Sequence of chain 2.E:
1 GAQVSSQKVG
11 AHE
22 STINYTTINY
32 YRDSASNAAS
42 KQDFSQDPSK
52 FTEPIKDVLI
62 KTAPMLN

Binding-site contacts:
Ligand atom O contacts residue VAL4 of chain 2.E at 2.8 Å (h-bond).
Ligand atom C contacts residue GLN3 of chain 2.E at 3.5 Å.
Ligand atom C contacts residue GLY1 of chain 2.E at 3.6 Å.
Ligand atom CG2 contacts residue GLN3 of chain 2.E at 4.0 Å.
Ligand atom O contacts residue GLN3 of chain 2.E at 3.5 Å (h-bond).
Ligand atom O contacts residue SER6 of chain 2.E at 3.5 Å (h-bond).
Ligand atom C contacts residue VAL4 of chain 2.E at 3.5 Å (hydrophobic).
Ligand atom N contacts residue GLN3 of chain 2.E at 3.8 Å.
Ligand atom O contacts residue GLY1 of chain 2.E at 2.9 Å (h-bond).
Ligand atom CB contacts residue SER5 of chain 2.E at 3.9 Å.
Ligand atom CB contacts residue GLN3 of chain 2.E at 3.1 Å.
Ligand atom CB contacts residue GLN43 of chain 2.E at 4.2 Å.
Ligand atom CA contacts residue VAL4 of chain 2.E at 3.2 Å (hydrophobic).
Ligand atom CB contacts residue VAL4 of chain 2.E at 4.0 Å (hydrophobic).
Ligand atom O contacts residue ALA2 of chain 2.E at 3.0 Å (h-bond).
Ligand atom OG contacts residue VAL4 of chain 2.E at 3.8 Å.
Ligand atom N contacts residue VAL4 of chain 2.E at 2.8 Å (h-bond).
Ligand atom CB contacts residue ALA2 of chain 2.E at 3.8 Å (hydrophobic).
Ligand atom O contacts residue SER5 of chain 2.E at 3.6 Å.
Ligand atom C contacts residue ALA2 of chain 2.E at 4.0 Å (hydrophobic).
Ligand atom O contacts residue MYR1 of chain 2.G at 3.5 Å.
Ligand atom CA contacts residue ALA2 of chain 2.E at 3.1 Å (hydrophobic).
Ligand atom CA contacts residue VAL4 of chain 2.E at 3.7 Å (hydrophobic).
Ligand atom CA contacts residue GLY1 of chain 2.E at 3.8 Å.
Ligand atom O contacts residue ALA2 of chain 2.E at 3.6 Å.
Ligand atom CA contacts residue GLN3 of chain 2.E at 4.0 Å.
Ligand atom OG1 contacts residue GLN3 of chain 2.E at 2.9 Å (h-bond).
Ligand atom C contacts residue VAL4 of chain 2.E at 3.9 Å (hydrophobic).
Ligand atom N contacts residue ALA2 of chain 2.E at 2.8 Å (h-bond).
Ligand atom OG1 contacts residue VAL4 of chain 2.E at 3.5 Å (h-bond).
Ligand atom C contacts residue SER6 of chain 2.E at 4.3 Å.
Ligand atom N contacts residue GLN3 of chain 2.E at 4.1 Å.
Ligand atom C contacts residue ALA2 of chain 2.E at 3.4 Å (hydrophobic).
Ligand atom OG1 contacts residue GLN43 of chain 2.E at 4.0 Å.
Ligand atom CB contacts residue GLN3 of chain 2.E at 4.0 Å.
Ligand atom N contacts residue VAL4 of chain 2.E at 4.2 Å.
Ligand atom CB contacts residue VAL4 of chain 2.E at 4.3 Å (hydrophobic).
Ligand atom N contacts residue GLY1 of chain 2.E at 3.7 Å.
Ligand atom OG1 contacts residue SER5 of chain 2.E at 2.8 Å (h-bond).
Ligand atom C contacts residue SER5 of chain 2.E at 4.0 Å.

This protein binds this small molecule.
Small molecule (SMILES): C[C@@H](O)[C@@H](C=O)NC(=O)[C@H](CO)NC(=O)[C@H](CO)NC(=O)[C@H](CO)NC(=O)CN